Sequence of chain 1.B:
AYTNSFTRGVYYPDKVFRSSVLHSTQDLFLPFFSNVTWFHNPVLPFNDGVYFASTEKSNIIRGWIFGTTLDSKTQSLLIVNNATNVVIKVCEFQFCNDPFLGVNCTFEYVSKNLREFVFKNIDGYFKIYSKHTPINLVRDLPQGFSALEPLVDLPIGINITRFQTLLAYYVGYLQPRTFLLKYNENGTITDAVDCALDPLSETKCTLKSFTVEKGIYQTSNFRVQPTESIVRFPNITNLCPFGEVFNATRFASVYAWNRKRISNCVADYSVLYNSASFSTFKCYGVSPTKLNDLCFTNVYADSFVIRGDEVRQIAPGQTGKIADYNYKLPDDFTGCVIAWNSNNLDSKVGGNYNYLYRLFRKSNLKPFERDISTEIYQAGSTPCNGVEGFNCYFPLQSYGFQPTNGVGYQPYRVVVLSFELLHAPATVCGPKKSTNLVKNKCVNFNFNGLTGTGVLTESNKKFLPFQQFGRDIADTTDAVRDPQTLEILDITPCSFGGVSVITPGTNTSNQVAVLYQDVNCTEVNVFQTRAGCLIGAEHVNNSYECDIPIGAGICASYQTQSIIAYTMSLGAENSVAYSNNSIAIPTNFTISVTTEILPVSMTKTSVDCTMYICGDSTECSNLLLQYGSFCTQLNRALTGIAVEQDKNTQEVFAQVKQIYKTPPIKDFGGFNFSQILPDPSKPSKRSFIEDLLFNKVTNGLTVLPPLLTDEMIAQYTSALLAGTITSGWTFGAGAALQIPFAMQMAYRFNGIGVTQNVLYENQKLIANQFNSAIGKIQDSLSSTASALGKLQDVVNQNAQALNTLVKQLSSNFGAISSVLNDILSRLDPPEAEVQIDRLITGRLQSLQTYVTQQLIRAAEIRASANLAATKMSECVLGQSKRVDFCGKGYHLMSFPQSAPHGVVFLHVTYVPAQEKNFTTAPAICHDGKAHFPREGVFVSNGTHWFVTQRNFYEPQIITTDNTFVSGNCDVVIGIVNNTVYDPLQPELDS

Binding-site contacts:
Ligand atom O7 contacts residue ASN165 of chain 1.B at 3.1 Å (h-bond).
Ligand atom N2 contacts residue ASN165 of chain 1.B at 4.1 Å.
Ligand atom O5 contacts residue ASN165 of chain 1.B at 3.3 Å (h-bond).
Ligand atom C1 contacts residue ASN165 of chain 1.B at 3.3 Å.
Ligand atom C2 contacts residue ASN165 of chain 1.B at 3.3 Å.
Ligand atom O6 contacts residue ASN165 of chain 1.B at 3.7 Å.
Ligand atom C7 contacts residue ASN165 of chain 1.B at 4.0 Å.
Ligand atom C3 contacts residue ASN165 of chain 1.B at 4.5 Å.

The small molecule below binds the protein below.
Small molecule (SMILES): CC(=O)N[C@@H]1[C@@H](O)[C@H](O)[C@@H](CO)O[C@H]1O